Sequence of chain 48.C:
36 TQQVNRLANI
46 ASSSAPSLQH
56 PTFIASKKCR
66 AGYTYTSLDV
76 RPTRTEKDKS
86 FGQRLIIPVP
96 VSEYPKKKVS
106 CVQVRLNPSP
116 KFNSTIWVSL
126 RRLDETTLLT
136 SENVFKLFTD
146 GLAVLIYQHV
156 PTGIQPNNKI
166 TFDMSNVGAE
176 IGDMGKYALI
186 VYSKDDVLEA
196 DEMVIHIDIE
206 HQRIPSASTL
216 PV

Binding-site contacts:
Ligand atom O2' contacts residue ARG208 of chain 49.B at 4.1 Å.
Ligand atom OP1 contacts residue ARG208 of chain 49.B at 4.1 Å.
Ligand atom OP1 contacts residue SER211 of chain 49.B at 4.3 Å.
Ligand atom P contacts residue ARG208 of chain 48.C at 4.5 Å.
Ligand atom OP1 contacts residue ARG208 of chain 48.C at 4.1 Å.
Ligand atom O2' contacts residue ARG65 of chain 49.B at 4.3 Å.
Ligand atom O2' contacts residue ALA66 of chain 49.B at 3.6 Å.
Ligand atom N3 contacts residue ARG65 of chain 49.B at 4.1 Å.
Ligand atom C1' contacts residue GLY67 of chain 49.B at 4.4 Å.
Ligand atom O2' contacts residue GLY67 of chain 49.B at 3.3 Å (h-bond).
Ligand atom O5' contacts residue ARG208 of chain 48.C at 4.0 Å.
Ligand atom OP2 contacts residue ARG208 of chain 48.C at 4.4 Å.

Sequence of chain 49.B:
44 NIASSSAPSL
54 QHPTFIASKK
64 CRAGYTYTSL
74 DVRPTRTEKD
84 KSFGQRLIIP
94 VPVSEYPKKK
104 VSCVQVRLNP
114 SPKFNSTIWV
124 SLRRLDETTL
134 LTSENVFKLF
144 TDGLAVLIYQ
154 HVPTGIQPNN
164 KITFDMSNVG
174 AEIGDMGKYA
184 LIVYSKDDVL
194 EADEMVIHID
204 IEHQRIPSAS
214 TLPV

A protein and the small-molecule ligand that binds it are described below.
Small molecule (SMILES): Nc1ncnc2c1ncn2[C@@H]1O[C@H](CO[P](=O)(O)O[C@H]2[C@@H](O)[C@H](n3cnc4c(N)ncnc43)O[C@@H]2CO[P](=O)(O)O[C@H]2[C@@H](O)[C@H](n3cnc4c(N)ncnc43)O[C@@H]2CO)[C@@H](O)[C@H]1O